Binding-site contacts:
Ligand atom O15 contacts residue ILE209 of chain 1.B at 3.1 Å.
Ligand atom C8 contacts residue ARG99 of chain 1.B at 3.6 Å.
Ligand atom C5 contacts residue NAP1 of chain 1.K at 3.6 Å.
Ligand atom C9 contacts residue ASN127 of chain 1.B at 3.8 Å.
Ligand atom C6 contacts residue NAP1 of chain 1.K at 3.3 Å.
Ligand atom C11 contacts residue GLN155 of chain 1.B at 3.6 Å.
Ligand atom O14 contacts residue SER96 of chain 1.B at 2.9 Å (h-bond).
Ligand atom C7 contacts residue NAP1 of chain 1.K at 3.5 Å.
Ligand atom O9 contacts residue ASN94 of chain 1.B at 3.6 Å (h-bond).
Ligand atom O10 contacts residue ASN127 of chain 1.B at 3.6 Å.
Ligand atom O15 contacts residue GLN155 of chain 1.B at 3.6 Å.
Ligand atom C9 contacts residue GLU220 of chain 1.B at 3.7 Å.
Ligand atom O10 contacts residue LYS223 of chain 1.B at 2.7 Å (salt-bridge).
Ligand atom O12 contacts residue ARG245 of chain 1.B at 3.3 Å (salt-bridge).
Ligand atom O12 contacts residue GLY159 of chain 1.B at 3.6 Å.
Ligand atom O12 contacts residue GLN155 of chain 1.B at 3.0 Å (h-bond).
Ligand atom O15 contacts residue ARG245 of chain 1.B at 2.7 Å (salt-bridge).
Ligand atom O14 contacts residue NAP1 of chain 1.K at 2.6 Å (h-bond).
Ligand atom O9 contacts residue NAP1 of chain 1.K at 3.0 Å.
Ligand atom C12 contacts residue NAP1 of chain 1.K at 3.4 Å.
Ligand atom C3 contacts residue GLY159 of chain 1.B at 3.6 Å.
Ligand atom C12 contacts residue SER96 of chain 1.B at 3.3 Å.
Ligand atom C10 contacts residue GLY159 of chain 1.B at 2.8 Å.
Ligand atom O13 contacts residue SER74 of chain 1.B at 3.7 Å.
Ligand atom O13 contacts residue SER96 of chain 1.B at 2.5 Å (h-bond).
Ligand atom O14 contacts residue THR95 of chain 1.B at 3.5 Å.
Ligand atom C9 contacts residue GLY159 of chain 1.B at 3.8 Å.
Ligand atom O12 contacts residue HIS252 of chain 1.B at 2.9 Å (h-bond).
Ligand atom C2 contacts residue NAP1 of chain 1.K at 3.6 Å.
Ligand atom C11 contacts residue GLY159 of chain 1.B at 3.6 Å.
Ligand atom C1 contacts residue NAP1 of chain 1.K at 3.7 Å.
Ligand atom O12 contacts residue CYS128 of chain 1.B at 3.5 Å (h-bond).
Ligand atom C12 contacts residue SER74 of chain 1.B at 3.7 Å.
Ligand atom O9 contacts residue ARG99 of chain 1.B at 2.8 Å (salt-bridge).
Ligand atom C12 contacts residue LYS223 of chain 1.B at 3.8 Å.
Ligand atom O14 contacts residue SER74 of chain 1.B at 3.1 Å (h-bond).
Ligand atom C11 contacts residue ARG245 of chain 1.B at 3.2 Å.
Ligand atom C8 contacts residue LYS223 of chain 1.B at 3.7 Å.
Ligand atom O10 contacts residue ARG99 of chain 1.B at 3.0 Å (salt-bridge).
Ligand atom O13 contacts residue LYS223 of chain 1.B at 3.1 Å (salt-bridge).

A protein and the small-molecule ligand that binds it are described below.
Small molecule (SMILES): O=C(O)CCCc1cccc(C(=O)O)c1C(=O)O

Sequence of chain 1.B:
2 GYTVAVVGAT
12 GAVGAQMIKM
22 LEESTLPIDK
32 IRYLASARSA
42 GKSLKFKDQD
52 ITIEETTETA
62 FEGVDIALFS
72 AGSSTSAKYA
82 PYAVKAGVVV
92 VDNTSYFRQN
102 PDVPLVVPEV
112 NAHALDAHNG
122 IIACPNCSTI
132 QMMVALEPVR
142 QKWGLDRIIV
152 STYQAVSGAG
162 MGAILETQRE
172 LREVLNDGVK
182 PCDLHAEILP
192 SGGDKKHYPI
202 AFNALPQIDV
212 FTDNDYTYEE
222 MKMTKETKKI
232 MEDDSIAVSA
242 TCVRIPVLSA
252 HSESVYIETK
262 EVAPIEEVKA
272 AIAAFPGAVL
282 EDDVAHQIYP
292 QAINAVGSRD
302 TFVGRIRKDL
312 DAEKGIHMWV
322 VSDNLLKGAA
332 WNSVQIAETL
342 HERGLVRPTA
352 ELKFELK